This small molecule binds to this protein.
Small molecule (SMILES): CC(=O)N[C@@H]1[C@@H](O)[C@H](O)[C@@H](CO)O[C@H]1O

Binding-site contacts:
Ligand atom O7 contacts residue ASN90 of chain 1.A at 3.7 Å.
Ligand atom C1 contacts residue ASN90 of chain 1.A at 1.4 Å.
Ligand atom C6 contacts residue LYS26 of chain 1.A at 3.8 Å.
Ligand atom C1 contacts residue LYS26 of chain 1.A at 3.9 Å.
Ligand atom O6 contacts residue LYS26 of chain 1.A at 3.1 Å (salt-bridge).
Ligand atom C3 contacts residue ASN90 of chain 1.A at 3.8 Å.
Ligand atom O5 contacts residue ASN90 of chain 1.A at 2.4 Å (h-bond).
Ligand atom C7 contacts residue ASN90 of chain 1.A at 3.7 Å.
Ligand atom O5 contacts residue VAL93 of chain 1.A at 4.4 Å.
Ligand atom O5 contacts residue LYS26 of chain 1.A at 3.0 Å (salt-bridge).
Ligand atom C5 contacts residue LYS26 of chain 1.A at 3.9 Å.
Ligand atom C4 contacts residue LYS26 of chain 1.A at 4.5 Å.
Ligand atom N2 contacts residue ASN90 of chain 1.A at 2.9 Å (h-bond).
Ligand atom C4 contacts residue ASN90 of chain 1.A at 4.2 Å.
Ligand atom C5 contacts residue ASN90 of chain 1.A at 3.7 Å.
Ligand atom C2 contacts residue ASN90 of chain 1.A at 2.4 Å.
Ligand atom C1 contacts residue VAL93 of chain 1.A at 4.5 Å (hydrophobic).

Sequence of chain 1.A:
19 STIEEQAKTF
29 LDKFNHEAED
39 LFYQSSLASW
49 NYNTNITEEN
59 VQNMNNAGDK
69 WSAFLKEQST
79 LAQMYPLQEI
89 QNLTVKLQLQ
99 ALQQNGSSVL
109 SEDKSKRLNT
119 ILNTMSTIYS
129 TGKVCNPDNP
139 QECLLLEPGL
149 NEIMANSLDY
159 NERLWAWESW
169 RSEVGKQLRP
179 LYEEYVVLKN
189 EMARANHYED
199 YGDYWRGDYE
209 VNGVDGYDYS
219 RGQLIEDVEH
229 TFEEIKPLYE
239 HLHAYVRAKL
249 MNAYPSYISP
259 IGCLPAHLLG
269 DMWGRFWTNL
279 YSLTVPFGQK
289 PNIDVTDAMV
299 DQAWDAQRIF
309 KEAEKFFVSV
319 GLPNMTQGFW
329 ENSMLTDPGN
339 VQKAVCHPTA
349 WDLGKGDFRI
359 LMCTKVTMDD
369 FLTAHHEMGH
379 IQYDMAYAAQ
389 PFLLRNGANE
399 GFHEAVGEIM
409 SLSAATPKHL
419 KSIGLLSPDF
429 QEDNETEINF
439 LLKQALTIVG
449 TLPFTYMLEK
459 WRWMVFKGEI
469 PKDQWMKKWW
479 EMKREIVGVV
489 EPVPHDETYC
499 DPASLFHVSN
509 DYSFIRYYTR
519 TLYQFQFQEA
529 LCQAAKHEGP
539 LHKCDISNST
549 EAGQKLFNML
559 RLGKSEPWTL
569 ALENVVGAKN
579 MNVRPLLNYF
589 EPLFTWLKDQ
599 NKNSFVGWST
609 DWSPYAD